This small molecule binds to this protein.
Small molecule (SMILES): Nc1ccc(C(=O)N[C@@H](C(=O)NO)c2ccc(-n3cccn3)cc2)cc1

Binding-site contacts:
Ligand atom O17 contacts residue ASP316 of chain 1.F at 2.8 Å (salt-bridge).
Ligand atom O15 contacts residue ZN1 of chain 1.PA at 3.2 Å.
Ligand atom C14 contacts residue CO31 of chain 1.QA at 3.7 Å.
Ligand atom O17 contacts residue GLU378 of chain 1.F at 3.0 Å (salt-bridge).
Ligand atom N13 contacts residue LEU404 of chain 1.F at 3.5 Å (h-bond).
Ligand atom O15 contacts residue CO31 of chain 1.QA at 2.9 Å (h-bond).
Ligand atom O17 contacts residue LYS291 of chain 1.F at 3.5 Å (salt-bridge).
Ligand atom C05 contacts residue GLY406 of chain 1.F at 3.5 Å.
Ligand atom C14 contacts residue ZN1 of chain 1.PA at 3.5 Å.
Ligand atom C11 contacts residue PHE315 of chain 1.F at 3.8 Å (hydrophobic).
Ligand atom O15 contacts residue GLU378 of chain 1.F at 3.4 Å (salt-bridge).
Ligand atom C02 contacts residue LEU404 of chain 1.F at 3.7 Å (hydrophobic).
Ligand atom C09 contacts residue LEU409 of chain 1.F at 3.4 Å (hydrophobic).
Ligand atom N16 contacts residue ZN1 of chain 1.RA at 3.1 Å.
Ligand atom O15 contacts residue ASP296 of chain 1.F at 3.8 Å.
Ligand atom O15 contacts residue ASP376 of chain 1.F at 2.7 Å (salt-bridge).
Ligand atom C14 contacts residue ZN1 of chain 1.RA at 2.9 Å.
Ligand atom C03 contacts residue GLY406 of chain 1.F at 3.4 Å.
Ligand atom O17 contacts residue ZN1 of chain 1.RA at 2.6 Å.
Ligand atom C10 contacts residue LEU409 of chain 1.F at 3.5 Å (hydrophobic).
Ligand atom O15 contacts residue ZN1 of chain 1.RA at 2.3 Å.
Ligand atom C02 contacts residue THR405 of chain 1.F at 3.5 Å.
Ligand atom C02 contacts residue GLY406 of chain 1.F at 3.2 Å.
Ligand atom O15 contacts residue LEU404 of chain 1.F at 3.7 Å.
Ligand atom O20 contacts residue LEU404 of chain 1.F at 3.7 Å.
Ligand atom C14 contacts residue LEU404 of chain 1.F at 3.4 Å (hydrophobic).
Ligand atom C01 contacts residue GLY406 of chain 1.F at 3.5 Å.
Ligand atom C14 contacts residue ASP376 of chain 1.F at 3.6 Å.
Ligand atom C06 contacts residue GLY406 of chain 1.F at 3.3 Å.
Ligand atom N16 contacts residue ASP296 of chain 1.F at 3.2 Å (salt-bridge).
Ligand atom O17 contacts residue ASP296 of chain 1.F at 2.1 Å (salt-bridge).
Ligand atom N16 contacts residue ZN1 of chain 1.PA at 3.0 Å.
Ligand atom O20 contacts residue GLY406 of chain 1.F at 2.8 Å (h-bond).
Ligand atom N26 contacts residue ILE464 of chain 1.F at 3.7 Å.
Ligand atom O17 contacts residue ZN1 of chain 1.PA at 2.0 Å.
Ligand atom O15 contacts residue LYS291 of chain 1.F at 3.8 Å.
Ligand atom C12 contacts residue LEU404 of chain 1.F at 2.9 Å (hydrophobic).
Ligand atom O20 contacts residue THR405 of chain 1.F at 3.0 Å.
Ligand atom C09 contacts residue MET309 of chain 1.F at 3.3 Å (hydrophobic).
Ligand atom C04 contacts residue GLY406 of chain 1.F at 3.7 Å.

Sequence of chain 1.F:
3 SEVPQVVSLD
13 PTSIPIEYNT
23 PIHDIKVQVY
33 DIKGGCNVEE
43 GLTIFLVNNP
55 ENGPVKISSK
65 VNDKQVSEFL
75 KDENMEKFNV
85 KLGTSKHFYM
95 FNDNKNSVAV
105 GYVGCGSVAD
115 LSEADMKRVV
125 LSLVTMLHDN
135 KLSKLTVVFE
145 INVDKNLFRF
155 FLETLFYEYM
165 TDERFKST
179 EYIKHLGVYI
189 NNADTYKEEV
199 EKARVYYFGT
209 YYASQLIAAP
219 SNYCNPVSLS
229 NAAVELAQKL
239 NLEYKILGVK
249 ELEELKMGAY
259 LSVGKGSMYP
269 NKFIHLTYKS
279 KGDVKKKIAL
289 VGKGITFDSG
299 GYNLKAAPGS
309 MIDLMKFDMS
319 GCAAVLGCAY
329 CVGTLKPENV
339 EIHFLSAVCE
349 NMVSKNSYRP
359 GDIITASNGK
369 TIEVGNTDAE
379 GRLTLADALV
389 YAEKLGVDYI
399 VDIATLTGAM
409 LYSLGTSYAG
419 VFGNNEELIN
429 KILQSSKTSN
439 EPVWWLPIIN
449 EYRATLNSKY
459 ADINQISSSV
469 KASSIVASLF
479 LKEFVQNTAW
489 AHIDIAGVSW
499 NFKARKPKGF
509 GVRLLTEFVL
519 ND